Binding-site contacts:
Ligand atom CAH contacts residue GLY90 of chain 1.A at 3.6 Å.
Ligand atom OAB contacts residue THR89 of chain 1.A at 3.8 Å.
Ligand atom OAD contacts residue GLU72 of chain 1.A at 2.8 Å (salt-bridge).
Ligand atom OAC contacts residue ARG148 of chain 1.A at 3.0 Å (salt-bridge).
Ligand atom CAI contacts residue PHE191 of chain 1.A at 3.9 Å (hydrophobic).
Ligand atom OAF contacts residue ARG145 of chain 1.A at 2.8 Å (salt-bridge).
Ligand atom OAB contacts residue GLU72 of chain 1.A at 2.5 Å (salt-bridge).
Ligand atom CAI contacts residue ASN208 of chain 1.A at 3.8 Å.
Ligand atom CAJ contacts residue GLU91 of chain 1.A at 3.5 Å.
Ligand atom CAK contacts residue LEU212 of chain 1.A at 3.8 Å (hydrophobic).
Ligand atom OAE contacts residue ARG145 of chain 1.A at 2.9 Å (salt-bridge).
Ligand atom OAF contacts residue ARG148 of chain 1.A at 3.1 Å (salt-bridge).
Ligand atom OAG contacts residue LEU33 of chain 1.A at 3.3 Å.
Ligand atom OAA contacts residue LEU33 of chain 1.A at 3.9 Å.
Ligand atom OAE contacts residue ARG148 of chain 1.A at 3.1 Å (salt-bridge).
Ligand atom OAE contacts residue LEU212 of chain 1.A at 3.5 Å.
Ligand atom OAF contacts residue GLU91 of chain 1.A at 2.7 Å (salt-bridge).
Ligand atom OAB contacts residue SER92 of chain 1.A at 3.0 Å (h-bond).
Ligand atom OAB contacts residue GLU91 of chain 1.A at 3.3 Å (salt-bridge).
Ligand atom OAD contacts residue PRO170 of chain 1.A at 3.7 Å.
Ligand atom OAE contacts residue ASN208 of chain 1.A at 2.6 Å (h-bond).
Ligand atom OAC contacts residue ARG168 of chain 1.A at 2.8 Å (salt-bridge).
Ligand atom CAJ contacts residue SER92 of chain 1.A at 3.6 Å.
Ligand atom OAB contacts residue GLY90 of chain 1.A at 2.9 Å (h-bond).
Ligand atom OAA contacts residue PRO170 of chain 1.A at 3.7 Å.
Ligand atom CAK contacts residue ASN208 of chain 1.A at 3.6 Å.
Ligand atom CAL contacts residue GLU91 of chain 1.A at 3.6 Å.
Ligand atom CAJ contacts residue GLU72 of chain 1.A at 3.8 Å.
Ligand atom CAH contacts residue ILE235 of chain 1.A at 3.9 Å (hydrophobic).
Ligand atom CAH contacts residue GLU72 of chain 1.A at 3.4 Å.
Ligand atom OAA contacts residue ARG168 of chain 1.A at 2.9 Å (salt-bridge).
Ligand atom OAC contacts residue PRO170 of chain 1.A at 3.8 Å.
Ligand atom CAI contacts residue ARG168 of chain 1.A at 3.6 Å.
Ligand atom OAC contacts residue ASN208 of chain 1.A at 3.1 Å (h-bond).
Ligand atom CAK contacts residue LEU33 of chain 1.A at 4.0 Å (hydrophobic).
Ligand atom OAA contacts residue PHE191 of chain 1.A at 3.8 Å.
Ligand atom CAK contacts residue ARG145 of chain 1.A at 3.9 Å.
Ligand atom CAH contacts residue GLU91 of chain 1.A at 3.7 Å.
Ligand atom OAD contacts residue SER92 of chain 1.A at 2.6 Å (h-bond).
Ligand atom OAG contacts residue GLU72 of chain 1.A at 2.8 Å (salt-bridge).

Sequence of chain 1.A:
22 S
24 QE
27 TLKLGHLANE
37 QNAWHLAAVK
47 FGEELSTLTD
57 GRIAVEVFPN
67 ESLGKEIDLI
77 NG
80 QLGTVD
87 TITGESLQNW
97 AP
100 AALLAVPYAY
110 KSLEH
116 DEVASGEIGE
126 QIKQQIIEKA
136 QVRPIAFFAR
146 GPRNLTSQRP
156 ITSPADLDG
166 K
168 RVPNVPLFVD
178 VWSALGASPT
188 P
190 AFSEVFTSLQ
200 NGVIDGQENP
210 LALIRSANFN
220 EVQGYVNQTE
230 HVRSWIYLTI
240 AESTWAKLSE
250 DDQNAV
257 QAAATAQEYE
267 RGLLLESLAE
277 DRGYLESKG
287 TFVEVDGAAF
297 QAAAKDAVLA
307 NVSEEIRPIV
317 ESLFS

A protein and the small-molecule ligand that binds it are described below.
Small molecule (SMILES): O=C(O)[C@@H](O)[C@H](O)[C@H](O)[C@@H](O)CO